Binding-site contacts:
Ligand atom C5 contacts residue PHE105 of chain 1.A at 4.3 Å (hydrophobic).
Ligand atom C6 contacts residue PHE135 of chain 1.A at 4.1 Å (hydrophobic).
Ligand atom C6 contacts residue PHE105 of chain 1.A at 4.1 Å (hydrophobic).
Ligand atom C6 contacts residue VAL143 of chain 1.A at 4.1 Å (hydrophobic).
Ligand atom C6 contacts residue ALA145 of chain 1.A at 3.6 Å (hydrophobic).
Ligand atom C3 contacts residue PHE135 of chain 1.A at 3.8 Å (hydrophobic).
Ligand atom O1 contacts residue ARG96 of chain 1.A at 2.7 Å (salt-bridge).
Ligand atom C2 contacts residue PHE84 of chain 1.A at 3.8 Å (hydrophobic).
Ligand atom C2 contacts residue ARG96 of chain 1.A at 3.8 Å.
Ligand atom O2 contacts residue NI1 of chain 1.B at 3.8 Å.
Ligand atom C6 contacts residue ILE69 of chain 1.A at 4.3 Å (hydrophobic).
Ligand atom C4 contacts residue PHE135 of chain 1.A at 4.1 Å (hydrophobic).
Ligand atom C5 contacts residue PHE135 of chain 1.A at 3.5 Å (hydrophobic).
Ligand atom C3 contacts residue PHE84 of chain 1.A at 4.0 Å (hydrophobic).
Ligand atom O1 contacts residue PHE84 of chain 1.A at 4.2 Å.
Ligand atom C3 contacts residue ARG96 of chain 1.A at 4.4 Å.
Ligand atom C5 contacts residue ILE69 of chain 1.A at 3.6 Å (hydrophobic).
Ligand atom O2 contacts residue GLU94 of chain 1.A at 3.8 Å.
Ligand atom C6 contacts residue ILE98 of chain 1.A at 4.4 Å (hydrophobic).
Ligand atom O2 contacts residue PHE84 of chain 1.A at 3.5 Å.
Ligand atom C4 contacts residue ARG96 of chain 1.A at 3.6 Å.
Ligand atom C6 contacts residue ARG96 of chain 1.A at 4.4 Å.
Ligand atom C4 contacts residue PHE105 of chain 1.A at 4.0 Å (hydrophobic).
Ligand atom C2 contacts residue GLU94 of chain 1.A at 4.2 Å.
Ligand atom O2 contacts residue ARG96 of chain 1.A at 4.2 Å.

A protein and the small-molecule ligand that binds it are described below.
Small molecule (SMILES): CCCCC(=O)O

Sequence of chain 1.A:
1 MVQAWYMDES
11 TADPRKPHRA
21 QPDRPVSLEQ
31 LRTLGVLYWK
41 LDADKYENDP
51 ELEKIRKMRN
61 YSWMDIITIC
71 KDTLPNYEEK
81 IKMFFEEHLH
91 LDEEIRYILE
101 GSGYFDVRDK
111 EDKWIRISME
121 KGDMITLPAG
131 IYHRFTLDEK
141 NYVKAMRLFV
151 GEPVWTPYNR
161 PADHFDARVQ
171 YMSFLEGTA